Sequence of chain 1.A:
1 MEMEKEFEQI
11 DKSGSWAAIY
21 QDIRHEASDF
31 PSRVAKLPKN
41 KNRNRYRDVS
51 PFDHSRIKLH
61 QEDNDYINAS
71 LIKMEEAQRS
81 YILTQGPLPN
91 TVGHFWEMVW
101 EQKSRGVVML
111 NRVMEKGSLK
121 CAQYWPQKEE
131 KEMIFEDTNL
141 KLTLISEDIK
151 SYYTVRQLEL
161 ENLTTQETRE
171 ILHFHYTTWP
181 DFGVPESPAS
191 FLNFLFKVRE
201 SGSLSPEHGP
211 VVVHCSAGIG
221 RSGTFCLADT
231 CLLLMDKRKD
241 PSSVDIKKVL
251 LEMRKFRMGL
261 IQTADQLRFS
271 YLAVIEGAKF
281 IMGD

Binding-site contacts:
Ligand atom N12 contacts residue ALA77 of chain 1.A at 4.3 Å.
Ligand atom N12 contacts residue LYS237 of chain 1.A at 0.6 Å.
Ligand atom C08 contacts residue LYS237 of chain 1.A at 4.2 Å.
Ligand atom C06 contacts residue LYS237 of chain 1.A at 2.5 Å.
Ligand atom C11 contacts residue LYS237 of chain 1.A at 1.8 Å.
Ligand atom C11 contacts residue GLU76 of chain 1.A at 4.3 Å.
Ligand atom N12 contacts residue GLU76 of chain 1.A at 3.9 Å.
Ligand atom C06 contacts residue GLN78 of chain 1.A at 4.2 Å.
Ligand atom C05 contacts residue LYS237 of chain 1.A at 3.7 Å.
Ligand atom C04 contacts residue GLN78 of chain 1.A at 4.4 Å.
Ligand atom C11 contacts residue ALA77 of chain 1.A at 3.5 Å (hydrophobic).
Ligand atom C01 contacts residue PRO206 of chain 1.A at 4.3 Å (hydrophobic).
Ligand atom C07 contacts residue LYS237 of chain 1.A at 2.9 Å.
Ligand atom C06 contacts residue ALA77 of chain 1.A at 4.2 Å (hydrophobic).
Ligand atom C05 contacts residue GLN78 of chain 1.A at 4.0 Å.
Ligand atom C05 contacts residue ALA77 of chain 1.A at 4.0 Å (hydrophobic).
Ligand atom C11 contacts residue GLN78 of chain 1.A at 4.3 Å.

A protein and the small-molecule ligand that binds it are described below.
Small molecule (SMILES): COc1ccc(CN)cc1OC